Binding-site contacts:
Ligand atom O1 contacts residue PHE425 of chain 1.B at 3.7 Å.
Ligand atom C6 contacts residue PHE487 of chain 1.B at 3.6 Å (hydrophobic).
Ligand atom C4 contacts residue PHE425 of chain 1.B at 4.0 Å (hydrophobic).
Ligand atom C4 contacts residue GLN483 of chain 1.B at 3.9 Å.
Ligand atom C26 contacts residue PHE456 of chain 1.B at 3.7 Å (hydrophobic).
Ligand atom C9 contacts residue ILE486 of chain 1.B at 4.0 Å (hydrophobic).
Ligand atom C20 contacts residue VAL459 of chain 1.B at 3.9 Å (hydrophobic).
Ligand atom C19 contacts residue CYS463 of chain 1.B at 4.0 Å (hydrophobic).
Ligand atom C7 contacts residue 3VV1 of chain 1.K at 3.7 Å.
Ligand atom C21 contacts residue ILE565 of chain 1.C at 3.9 Å (hydrophobic).
Ligand atom C12 contacts residue CYS463 of chain 1.B at 3.9 Å (hydrophobic).
Ligand atom C4 contacts residue PRO424 of chain 1.B at 3.5 Å (hydrophobic).
Ligand atom O1 contacts residue THR479 of chain 1.B at 3.0 Å (h-bond).
Ligand atom C1 contacts residue ILE482 of chain 1.B at 3.8 Å (hydrophobic).
Ligand atom C27 contacts residue PHE456 of chain 1.B at 3.4 Å (hydrophobic).
Ligand atom C26 contacts residue VAL459 of chain 1.B at 3.6 Å (hydrophobic).
Ligand atom C3 contacts residue THR479 of chain 1.B at 3.5 Å.
Ligand atom C11 contacts residue MET466 of chain 1.B at 4.0 Å (hydrophobic).
Ligand atom C3 contacts residue PHE425 of chain 1.B at 4.1 Å (hydrophobic).
Ligand atom C19 contacts residue PHE425 of chain 1.B at 3.3 Å (hydrophobic).
Ligand atom C27 contacts residue ILE557 of chain 1.C at 3.9 Å (hydrophobic).
Ligand atom C19 contacts residue MET466 of chain 1.B at 3.9 Å (hydrophobic).
Ligand atom C15 contacts residue 3VV1 of chain 1.K at 3.9 Å.
Ligand atom C23 contacts residue ALA561 of chain 1.C at 3.7 Å (hydrophobic).
Ligand atom C21 contacts residue PHE504 of chain 1.C at 3.5 Å (hydrophobic).
Ligand atom C3 contacts residue GLN483 of chain 1.B at 3.3 Å.
Ligand atom C23 contacts residue VAL459 of chain 1.B at 3.7 Å (hydrophobic).
Ligand atom C18 contacts residue ILE428 of chain 1.B at 4.0 Å (hydrophobic).
Ligand atom C24 contacts residue ALA561 of chain 1.C at 3.6 Å (hydrophobic).
Ligand atom C1 contacts residue MET466 of chain 1.B at 3.9 Å (hydrophobic).
Ligand atom C2 contacts residue PHE425 of chain 1.B at 3.7 Å (hydrophobic).
Ligand atom C19 contacts residue ILE428 of chain 1.B at 4.0 Å (hydrophobic).
Ligand atom C6 contacts residue PRO424 of chain 1.B at 3.6 Å (hydrophobic).
Ligand atom O1 contacts residue GLN483 of chain 1.B at 2.6 Å (h-bond).
Ligand atom C11 contacts residue CYS463 of chain 1.B at 4.0 Å (hydrophobic).
Ligand atom C18 contacts residue LEU460 of chain 1.B at 3.5 Å (hydrophobic).
Ligand atom C7 contacts residue PHE487 of chain 1.B at 3.9 Å (hydrophobic).
Ligand atom C2 contacts residue THR479 of chain 1.B at 3.5 Å.
Ligand atom C25 contacts residue ALA561 of chain 1.C at 3.7 Å (hydrophobic).
Ligand atom C21 contacts residue VAL459 of chain 1.B at 3.5 Å (hydrophobic).

The small molecule below binds the protein below.
Small molecule (SMILES): CC(C)[C@@H](C)/C=C/[C@@H](C)[C@H]1CC[C@H]2C3=CC=C4C[C@@H](O)CC[C@]4(C)[C@H]3CC[C@]12C

Sequence of chain 1.B:
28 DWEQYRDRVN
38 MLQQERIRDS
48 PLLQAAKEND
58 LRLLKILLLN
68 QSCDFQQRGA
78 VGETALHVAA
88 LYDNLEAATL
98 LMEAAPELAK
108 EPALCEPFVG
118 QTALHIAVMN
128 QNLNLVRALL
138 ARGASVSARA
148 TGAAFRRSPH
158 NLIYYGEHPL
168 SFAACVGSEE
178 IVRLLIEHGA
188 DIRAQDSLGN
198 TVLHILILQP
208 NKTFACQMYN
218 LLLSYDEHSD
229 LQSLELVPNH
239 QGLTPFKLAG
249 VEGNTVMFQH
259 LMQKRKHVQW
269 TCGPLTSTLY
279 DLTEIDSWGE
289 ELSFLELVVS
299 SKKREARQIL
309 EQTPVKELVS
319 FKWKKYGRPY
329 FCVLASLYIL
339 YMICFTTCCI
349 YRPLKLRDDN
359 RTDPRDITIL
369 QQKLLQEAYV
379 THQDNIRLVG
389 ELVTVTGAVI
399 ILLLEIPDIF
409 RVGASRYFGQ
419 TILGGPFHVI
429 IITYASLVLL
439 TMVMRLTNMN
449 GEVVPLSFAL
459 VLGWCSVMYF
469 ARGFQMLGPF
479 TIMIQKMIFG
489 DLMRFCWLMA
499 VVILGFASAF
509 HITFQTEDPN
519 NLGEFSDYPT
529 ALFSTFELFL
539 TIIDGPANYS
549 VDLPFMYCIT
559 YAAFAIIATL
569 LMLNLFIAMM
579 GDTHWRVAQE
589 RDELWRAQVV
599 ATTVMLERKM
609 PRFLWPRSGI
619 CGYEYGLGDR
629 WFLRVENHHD

Sequence of chain 1.C:
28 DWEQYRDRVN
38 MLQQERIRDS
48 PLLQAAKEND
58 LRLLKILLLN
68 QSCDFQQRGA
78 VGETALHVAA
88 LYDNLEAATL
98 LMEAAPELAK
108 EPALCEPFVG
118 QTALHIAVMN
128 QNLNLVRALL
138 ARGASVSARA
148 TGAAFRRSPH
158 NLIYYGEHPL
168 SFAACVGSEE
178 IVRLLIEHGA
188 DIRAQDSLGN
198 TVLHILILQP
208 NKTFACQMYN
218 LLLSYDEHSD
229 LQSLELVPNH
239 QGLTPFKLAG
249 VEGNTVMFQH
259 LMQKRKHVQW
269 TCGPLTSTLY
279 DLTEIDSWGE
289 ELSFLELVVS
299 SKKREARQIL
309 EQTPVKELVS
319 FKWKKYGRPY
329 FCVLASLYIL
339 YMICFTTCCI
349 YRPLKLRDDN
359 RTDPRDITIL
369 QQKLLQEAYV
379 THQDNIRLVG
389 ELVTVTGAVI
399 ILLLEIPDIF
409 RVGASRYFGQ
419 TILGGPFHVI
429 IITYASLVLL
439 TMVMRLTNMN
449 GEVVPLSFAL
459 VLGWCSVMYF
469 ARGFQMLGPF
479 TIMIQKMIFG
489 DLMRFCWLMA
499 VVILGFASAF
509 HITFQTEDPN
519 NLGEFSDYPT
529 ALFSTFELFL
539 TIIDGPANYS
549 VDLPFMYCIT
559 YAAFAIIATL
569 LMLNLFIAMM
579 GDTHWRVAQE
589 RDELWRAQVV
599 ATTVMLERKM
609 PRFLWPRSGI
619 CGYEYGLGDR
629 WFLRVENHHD